Sequence of chain 1.A:
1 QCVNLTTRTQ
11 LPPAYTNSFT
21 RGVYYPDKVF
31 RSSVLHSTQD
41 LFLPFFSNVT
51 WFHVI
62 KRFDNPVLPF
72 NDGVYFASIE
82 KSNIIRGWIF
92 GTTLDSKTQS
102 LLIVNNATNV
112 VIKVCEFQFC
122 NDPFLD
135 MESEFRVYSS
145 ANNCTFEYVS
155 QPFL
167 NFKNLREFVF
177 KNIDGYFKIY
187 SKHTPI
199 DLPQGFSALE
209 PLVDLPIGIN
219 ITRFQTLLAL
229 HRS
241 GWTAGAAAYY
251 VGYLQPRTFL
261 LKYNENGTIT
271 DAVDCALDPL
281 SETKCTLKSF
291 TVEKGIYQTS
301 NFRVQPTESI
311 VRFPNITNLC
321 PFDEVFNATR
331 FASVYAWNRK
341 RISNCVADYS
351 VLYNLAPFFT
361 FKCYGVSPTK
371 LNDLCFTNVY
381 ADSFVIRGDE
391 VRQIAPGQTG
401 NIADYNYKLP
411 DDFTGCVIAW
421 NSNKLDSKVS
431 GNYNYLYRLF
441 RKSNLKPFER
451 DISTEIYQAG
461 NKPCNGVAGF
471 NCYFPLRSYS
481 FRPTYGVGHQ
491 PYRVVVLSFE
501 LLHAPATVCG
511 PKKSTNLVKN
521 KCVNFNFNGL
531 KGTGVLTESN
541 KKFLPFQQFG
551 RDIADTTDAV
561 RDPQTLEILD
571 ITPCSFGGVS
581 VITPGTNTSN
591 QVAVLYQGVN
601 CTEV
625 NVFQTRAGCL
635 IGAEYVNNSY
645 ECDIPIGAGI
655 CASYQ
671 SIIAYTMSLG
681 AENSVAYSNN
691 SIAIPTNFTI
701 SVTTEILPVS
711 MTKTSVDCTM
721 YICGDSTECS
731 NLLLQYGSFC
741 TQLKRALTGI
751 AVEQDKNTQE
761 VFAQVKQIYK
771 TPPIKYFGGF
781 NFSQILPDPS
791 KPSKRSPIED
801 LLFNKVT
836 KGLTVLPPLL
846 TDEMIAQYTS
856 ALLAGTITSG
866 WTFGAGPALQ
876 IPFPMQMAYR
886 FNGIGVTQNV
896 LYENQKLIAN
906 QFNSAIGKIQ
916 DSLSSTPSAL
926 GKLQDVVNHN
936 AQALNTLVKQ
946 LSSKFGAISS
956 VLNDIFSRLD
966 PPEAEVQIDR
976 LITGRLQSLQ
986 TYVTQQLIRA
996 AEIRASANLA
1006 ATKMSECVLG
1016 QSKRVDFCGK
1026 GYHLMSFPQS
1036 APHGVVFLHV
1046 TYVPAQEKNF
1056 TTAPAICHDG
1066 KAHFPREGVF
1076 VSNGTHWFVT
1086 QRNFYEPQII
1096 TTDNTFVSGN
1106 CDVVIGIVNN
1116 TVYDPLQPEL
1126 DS

The small molecule below binds the protein below.
Small molecule (SMILES): CC(=O)N[C@@H]1[C@@H](O)[C@H](O)[C@@H](CO)O[C@H]1O

Binding-site contacts:
Ligand atom C2 contacts residue ASN147 of chain 1.A at 2.5 Å.
Ligand atom C4 contacts residue ASN147 of chain 1.A at 4.3 Å.
Ligand atom C3 contacts residue ASN147 of chain 1.A at 3.8 Å.
Ligand atom O5 contacts residue ASN147 of chain 1.A at 2.4 Å (h-bond).
Ligand atom C1 contacts residue ASN147 of chain 1.A at 1.4 Å.
Ligand atom C1 contacts residue GLU117 of chain 1.A at 3.7 Å.
Ligand atom C5 contacts residue ASN146 of chain 1.A at 3.5 Å.
Ligand atom O5 contacts residue ASN146 of chain 1.A at 2.9 Å (h-bond).
Ligand atom O7 contacts residue ASN147 of chain 1.A at 3.3 Å.
Ligand atom N2 contacts residue ASN147 of chain 1.A at 2.9 Å (h-bond).
Ligand atom O6 contacts residue ASN146 of chain 1.A at 3.7 Å.
Ligand atom C1 contacts residue ASN146 of chain 1.A at 3.6 Å.
Ligand atom C7 contacts residue ASN147 of chain 1.A at 3.3 Å.
Ligand atom O5 contacts residue GLU117 of chain 1.A at 4.3 Å.
Ligand atom C6 contacts residue ASN146 of chain 1.A at 3.5 Å.
Ligand atom C8 contacts residue ASN147 of chain 1.A at 4.4 Å.
Ligand atom C5 contacts residue ASN147 of chain 1.A at 3.7 Å.